Sequence of chain 1.A:
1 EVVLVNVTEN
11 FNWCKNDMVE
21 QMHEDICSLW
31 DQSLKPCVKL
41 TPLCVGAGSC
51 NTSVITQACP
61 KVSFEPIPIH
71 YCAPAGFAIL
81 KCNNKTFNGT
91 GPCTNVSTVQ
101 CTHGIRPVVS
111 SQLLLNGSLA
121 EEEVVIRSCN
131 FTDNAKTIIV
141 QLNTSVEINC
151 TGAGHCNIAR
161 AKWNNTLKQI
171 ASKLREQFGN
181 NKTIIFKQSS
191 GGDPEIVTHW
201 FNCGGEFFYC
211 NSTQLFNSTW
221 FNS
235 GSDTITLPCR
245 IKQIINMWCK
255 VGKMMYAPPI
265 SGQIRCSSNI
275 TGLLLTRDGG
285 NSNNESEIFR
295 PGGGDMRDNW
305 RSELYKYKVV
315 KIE

Binding-site contacts:
Ligand atom C4 contacts residue ASN164 of chain 1.A at 4.1 Å.
Ligand atom O6 contacts residue ARG160 of chain 1.A at 3.6 Å.
Ligand atom C6 contacts residue ARG160 of chain 1.A at 4.4 Å.
Ligand atom C2 contacts residue ASN164 of chain 1.A at 2.4 Å.
Ligand atom C8 contacts residue ASN164 of chain 1.A at 3.2 Å.
Ligand atom C3 contacts residue ASN164 of chain 1.A at 3.8 Å.
Ligand atom O7 contacts residue ASN164 of chain 1.A at 4.1 Å.
Ligand atom O5 contacts residue ASN164 of chain 1.A at 2.4 Å (h-bond).
Ligand atom C1 contacts residue ASN164 of chain 1.A at 1.4 Å.
Ligand atom N2 contacts residue ASN164 of chain 1.A at 3.0 Å (h-bond).
Ligand atom C5 contacts residue ASN164 of chain 1.A at 3.6 Å.
Ligand atom C8 contacts residue ASN165 of chain 1.A at 4.4 Å.
Ligand atom C7 contacts residue ASN164 of chain 1.A at 3.2 Å.
Ligand atom O7 contacts residue TRP220 of chain 1.A at 4.0 Å.

This protein binds this small molecule.
Small molecule (SMILES): CC(=O)N[C@@H]1[C@@H](O)[C@H](O)[C@@H](CO)O[C@H]1O